Binding-site contacts:
Ligand atom OP2 contacts residue ARG198 of chain 7.B at 2.8 Å (salt-bridge).
Ligand atom C5 contacts residue PHE362 of chain 7.B at 4.0 Å (hydrophobic).
Ligand atom N3 contacts residue SER360 of chain 7.B at 4.0 Å.
Ligand atom O4 contacts residue ARG368 of chain 7.B at 4.0 Å.
Ligand atom O2 contacts residue ALA185 of chain 7.B at 3.7 Å.
Ligand atom OP1 contacts residue LYS154 of chain 7.B at 4.0 Å.
Ligand atom OP1 contacts residue THR195 of chain 7.B at 3.8 Å.
Ligand atom O2 contacts residue SER361 of chain 7.B at 3.5 Å (h-bond).
Ligand atom O4 contacts residue SER365 of chain 7.B at 3.2 Å (h-bond).
Ligand atom N3 contacts residue PHE362 of chain 7.B at 3.4 Å.
Ligand atom O2 contacts residue SER360 of chain 7.B at 2.8 Å (h-bond).
Ligand atom OP1 contacts residue ARG315 of chain 7.B at 4.1 Å.
Ligand atom C5' contacts residue MET189 of chain 7.B at 3.9 Å (hydrophobic).
Ligand atom O2' contacts residue PRO183 of chain 7.B at 3.9 Å.
Ligand atom O2' contacts residue ASN184 of chain 7.B at 3.0 Å (h-bond).
Ligand atom C4 contacts residue PHE362 of chain 7.B at 3.6 Å (hydrophobic).
Ligand atom O4 contacts residue PHE362 of chain 7.B at 3.9 Å.
Ligand atom OP1 contacts residue PRO183 of chain 7.B at 3.6 Å.
Ligand atom O4' contacts residue ASN184 of chain 7.B at 4.0 Å.
Ligand atom OP1 contacts residue ARG369 of chain 7.B at 3.3 Å (salt-bridge).
Ligand atom N3 contacts residue SER361 of chain 7.B at 3.6 Å (h-bond).
Ligand atom C5' contacts residue PRO183 of chain 7.B at 3.8 Å (hydrophobic).
Ligand atom C1' contacts residue SER187 of chain 7.B at 4.1 Å.
Ligand atom P contacts residue PRO183 of chain 7.B at 4.0 Å.
Ligand atom O2' contacts residue SER187 of chain 7.B at 3.3 Å (h-bond).
Ligand atom C2' contacts residue SER360 of chain 7.B at 3.9 Å.
Ligand atom O5' contacts residue ARG369 of chain 7.B at 4.2 Å.
Ligand atom C4' contacts residue MET189 of chain 7.B at 3.8 Å (hydrophobic).
Ligand atom C5 contacts residue ARG368 of chain 7.B at 4.0 Å.
Ligand atom O4' contacts residue SER187 of chain 7.B at 3.9 Å.
Ligand atom N1 contacts residue PHE362 of chain 7.B at 4.0 Å.
Ligand atom C2 contacts residue SER360 of chain 7.B at 3.4 Å.
Ligand atom C6 contacts residue PHE362 of chain 7.B at 4.1 Å (hydrophobic).
Ligand atom O3' contacts residue LYS154 of chain 7.B at 3.6 Å.
Ligand atom O3' contacts residue PRO183 of chain 7.B at 3.3 Å.
Ligand atom O2 contacts residue PHE362 of chain 7.B at 4.1 Å.
Ligand atom C5 contacts residue ARG369 of chain 7.B at 3.6 Å.
Ligand atom C2 contacts residue PHE362 of chain 7.B at 3.6 Å (hydrophobic).
Ligand atom P contacts residue ARG198 of chain 7.B at 3.9 Å.
Ligand atom OP2 contacts residue ARG369 of chain 7.B at 3.2 Å (salt-bridge).

This protein binds this small molecule.
Small molecule (SMILES): O=c1ccn([C@@H]2O[C@H](CO[P](=O)(O)O[C@H]3[C@@H](O)[C@H](n4ccc(=O)[nH]c4=O)O[C@@H]3CO[P](=O)(O)O[C@H]3[C@@H](O)[C@H](n4ccc(=O)[nH]c4=O)O[C@@H]3COP(=O)=O)[C@@H](O)[C@H]2O)c(=O)[nH]1

Sequence of chain 7.B:
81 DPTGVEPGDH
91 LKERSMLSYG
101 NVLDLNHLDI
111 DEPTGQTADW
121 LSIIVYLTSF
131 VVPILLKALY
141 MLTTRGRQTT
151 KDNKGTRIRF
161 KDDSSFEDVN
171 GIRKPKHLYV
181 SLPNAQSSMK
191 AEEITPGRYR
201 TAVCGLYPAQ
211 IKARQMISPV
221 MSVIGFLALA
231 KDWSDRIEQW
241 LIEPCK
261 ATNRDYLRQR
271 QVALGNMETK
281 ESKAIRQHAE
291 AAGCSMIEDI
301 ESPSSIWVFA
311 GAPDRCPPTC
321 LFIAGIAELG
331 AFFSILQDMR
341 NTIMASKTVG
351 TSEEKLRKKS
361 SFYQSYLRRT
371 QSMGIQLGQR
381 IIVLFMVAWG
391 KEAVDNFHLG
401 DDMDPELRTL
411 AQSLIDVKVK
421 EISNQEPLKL